Sequence of chain 1.A:
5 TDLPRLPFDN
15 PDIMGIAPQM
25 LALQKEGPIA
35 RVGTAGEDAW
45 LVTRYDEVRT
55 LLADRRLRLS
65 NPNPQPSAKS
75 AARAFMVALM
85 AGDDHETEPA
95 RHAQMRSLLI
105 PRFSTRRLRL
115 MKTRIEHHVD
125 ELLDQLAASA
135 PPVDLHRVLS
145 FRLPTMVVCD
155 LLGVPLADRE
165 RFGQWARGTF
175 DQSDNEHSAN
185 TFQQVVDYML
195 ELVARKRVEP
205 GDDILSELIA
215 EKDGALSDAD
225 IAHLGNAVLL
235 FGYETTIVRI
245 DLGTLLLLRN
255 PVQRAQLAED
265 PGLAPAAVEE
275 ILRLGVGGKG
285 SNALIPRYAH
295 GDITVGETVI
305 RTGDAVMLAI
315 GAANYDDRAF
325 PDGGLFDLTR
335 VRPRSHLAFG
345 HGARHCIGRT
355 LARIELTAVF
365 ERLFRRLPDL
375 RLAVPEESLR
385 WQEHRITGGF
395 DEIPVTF

A protein and the small-molecule ligand that binds it are described below.
Small molecule (SMILES): CC1(C)C[C@H]2C=C(C(=O)O)[C@@H]3COC(=O)[C@]4(CO4)[C@]23C1

Binding-site contacts:
Ligand atom C1 contacts residue HEM1 of chain 1.C at 3.3 Å.
Ligand atom O5 contacts residue THR391 of chain 1.A at 3.4 Å.
Ligand atom C6 contacts residue ASN286 of chain 1.A at 4.1 Å.
Ligand atom O1 contacts residue HEM1 of chain 1.C at 3.5 Å.
Ligand atom O2 contacts residue ARG77 of chain 1.A at 2.9 Å (salt-bridge).
Ligand atom C13 contacts residue ASN286 of chain 1.A at 3.7 Å.
Ligand atom C11 contacts residue MET80 of chain 1.A at 4.2 Å (hydrophobic).
Ligand atom O2 contacts residue PRO290 of chain 1.A at 3.5 Å.
Ligand atom C12 contacts residue ASN286 of chain 1.A at 3.6 Å.
Ligand atom O2 contacts residue LEU288 of chain 1.A at 3.9 Å.
Ligand atom C13 contacts residue ARG243 of chain 1.A at 4.0 Å.
Ligand atom C15 contacts residue MET84 of chain 1.A at 4.0 Å (hydrophobic).
Ligand atom C14 contacts residue MET80 of chain 1.A at 4.1 Å (hydrophobic).
Ligand atom C3 contacts residue MET80 of chain 1.A at 3.9 Å (hydrophobic).
Ligand atom C7 contacts residue HEM1 of chain 1.C at 3.8 Å.
Ligand atom C8 contacts residue HEM1 of chain 1.C at 3.5 Å.
Ligand atom C14 contacts residue PHE235 of chain 1.A at 3.7 Å (hydrophobic).
Ligand atom O2 contacts residue MET80 of chain 1.A at 4.2 Å.
Ligand atom O1 contacts residue ILE289 of chain 1.A at 3.9 Å.
Ligand atom O3 contacts residue ARG77 of chain 1.A at 3.8 Å.
Ligand atom C15 contacts residue PHE235 of chain 1.A at 3.8 Å (hydrophobic).
Ligand atom O4 contacts residue THR239 of chain 1.A at 3.8 Å.
Ligand atom O3 contacts residue ILE390 of chain 1.A at 3.4 Å.
Ligand atom C12 contacts residue ILE390 of chain 1.A at 3.9 Å (hydrophobic).
Ligand atom C14 contacts residue THR239 of chain 1.A at 4.2 Å.
Ligand atom O3 contacts residue MET80 of chain 1.A at 4.1 Å.
Ligand atom C15 contacts residue HEM1 of chain 1.C at 4.1 Å.
Ligand atom C10 contacts residue ASN286 of chain 1.A at 3.5 Å.
Ligand atom C10 contacts residue LEU288 of chain 1.A at 3.4 Å (hydrophobic).
Ligand atom O5 contacts residue THR239 of chain 1.A at 3.9 Å.
Ligand atom O4 contacts residue ASN286 of chain 1.A at 3.3 Å (h-bond).
Ligand atom C11 contacts residue LEU288 of chain 1.A at 4.0 Å (hydrophobic).
Ligand atom C11 contacts residue ARG77 of chain 1.A at 3.7 Å.
Ligand atom C10 contacts residue ILE289 of chain 1.A at 3.9 Å (hydrophobic).
Ligand atom O4 contacts residue ARG243 of chain 1.A at 2.7 Å (salt-bridge).
Ligand atom O5 contacts residue ILE390 of chain 1.A at 4.0 Å.
Ligand atom O5 contacts residue ASN286 of chain 1.A at 3.2 Å.
Ligand atom O1 contacts residue LEU288 of chain 1.A at 4.1 Å.
Ligand atom C6 contacts residue THR239 of chain 1.A at 3.9 Å.
Ligand atom C13 contacts residue THR239 of chain 1.A at 3.6 Å.